This small molecule binds to this protein.
Small molecule (SMILES): CC(=O)N[C@H]1[C@H](O[C@H]2[C@H](O)[C@@H](NC(C)=O)CO[C@@H]2CO[C@@H]2O[C@@H](C)[C@@H](O)[C@@H](O)[C@@H]2O)O[C@H](CO)[C@@H](O)[C@@H]1O

Sequence of chain 1.A:
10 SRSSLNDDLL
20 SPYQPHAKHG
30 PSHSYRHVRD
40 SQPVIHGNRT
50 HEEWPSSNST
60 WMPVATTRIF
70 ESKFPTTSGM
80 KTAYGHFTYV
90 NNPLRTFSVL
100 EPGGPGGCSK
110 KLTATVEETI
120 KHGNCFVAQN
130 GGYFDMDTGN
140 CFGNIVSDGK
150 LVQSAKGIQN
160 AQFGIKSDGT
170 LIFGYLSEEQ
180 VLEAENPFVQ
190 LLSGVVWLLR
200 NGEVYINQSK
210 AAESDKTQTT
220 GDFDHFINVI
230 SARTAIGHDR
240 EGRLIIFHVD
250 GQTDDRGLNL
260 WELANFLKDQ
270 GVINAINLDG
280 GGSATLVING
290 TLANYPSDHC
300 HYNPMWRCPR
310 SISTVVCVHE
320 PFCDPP

Binding-site contacts:
Ligand atom C4 contacts residue ASN47 of chain 1.A at 4.2 Å.
Ligand atom O5 contacts residue ASN47 of chain 1.A at 2.3 Å (h-bond).
Ligand atom N2 contacts residue ASN47 of chain 1.A at 3.0 Å (h-bond).
Ligand atom C2 contacts residue ASN47 of chain 1.A at 2.5 Å.
Ligand atom C7 contacts residue ASN47 of chain 1.A at 3.5 Å.
Ligand atom C3 contacts residue ASN47 of chain 1.A at 3.8 Å.
Ligand atom C1 contacts residue ASN47 of chain 1.A at 1.4 Å.
Ligand atom O7 contacts residue ASN47 of chain 1.A at 3.6 Å (h-bond).
Ligand atom C5 contacts residue ASN47 of chain 1.A at 3.6 Å.